A small-molecule ligand and the protein it binds are described below.
Small molecule (SMILES): NCC(=O)O

Sequence of chain 1.A:
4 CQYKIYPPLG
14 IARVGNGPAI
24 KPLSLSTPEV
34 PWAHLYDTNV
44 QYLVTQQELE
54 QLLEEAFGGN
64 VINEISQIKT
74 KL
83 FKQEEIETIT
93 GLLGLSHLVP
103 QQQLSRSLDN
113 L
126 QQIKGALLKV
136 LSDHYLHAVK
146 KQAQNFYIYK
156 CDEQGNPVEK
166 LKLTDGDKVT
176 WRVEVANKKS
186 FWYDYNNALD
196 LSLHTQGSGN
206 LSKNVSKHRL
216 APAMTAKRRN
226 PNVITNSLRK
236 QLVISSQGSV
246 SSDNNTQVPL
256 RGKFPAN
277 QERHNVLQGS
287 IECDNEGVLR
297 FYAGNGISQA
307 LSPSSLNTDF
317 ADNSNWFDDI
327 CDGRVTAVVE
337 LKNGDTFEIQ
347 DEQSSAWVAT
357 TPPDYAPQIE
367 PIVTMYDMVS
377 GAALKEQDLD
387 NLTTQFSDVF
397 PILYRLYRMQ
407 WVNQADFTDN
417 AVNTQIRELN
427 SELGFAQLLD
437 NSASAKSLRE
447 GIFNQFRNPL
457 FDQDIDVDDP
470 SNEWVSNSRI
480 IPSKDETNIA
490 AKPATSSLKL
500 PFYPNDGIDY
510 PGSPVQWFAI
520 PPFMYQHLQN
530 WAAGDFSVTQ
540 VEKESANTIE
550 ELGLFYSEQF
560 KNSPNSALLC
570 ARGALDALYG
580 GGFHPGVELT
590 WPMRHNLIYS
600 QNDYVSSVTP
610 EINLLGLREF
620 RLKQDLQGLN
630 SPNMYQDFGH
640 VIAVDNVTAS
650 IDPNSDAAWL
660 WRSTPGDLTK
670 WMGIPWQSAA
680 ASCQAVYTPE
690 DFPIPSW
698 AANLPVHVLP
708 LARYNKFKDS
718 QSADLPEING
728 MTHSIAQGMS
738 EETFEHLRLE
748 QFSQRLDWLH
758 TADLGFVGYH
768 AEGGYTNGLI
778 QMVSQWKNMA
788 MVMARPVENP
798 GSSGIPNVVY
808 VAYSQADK

Binding-site contacts:
Ligand atom CA contacts residue PHE316 of chain 1.B at 4.3 Å (hydrophobic).
Ligand atom CA contacts residue TRP696 of chain 1.B at 3.8 Å (hydrophobic).
Ligand atom OXT contacts residue TRP696 of chain 1.B at 3.6 Å.
Ligand atom N contacts residue ALA678 of chain 1.B at 3.6 Å (h-bond).
Ligand atom C contacts residue TRQ697 of chain 1.B at 4.3 Å.
Ligand atom OXT contacts residue HIS583 of chain 1.B at 3.0 Å (h-bond).
Ligand atom CA contacts residue TRQ697 of chain 1.B at 3.2 Å.
Ligand atom OXT contacts residue TRQ697 of chain 1.B at 4.4 Å.
Ligand atom C contacts residue HIS767 of chain 1.A at 3.7 Å.
Ligand atom N contacts residue TRQ697 of chain 1.B at 3.3 Å (h-bond).
Ligand atom C contacts residue SER681 of chain 1.B at 3.6 Å.
Ligand atom OXT contacts residue PHE316 of chain 1.B at 3.9 Å.
Ligand atom N contacts residue SER681 of chain 1.B at 3.6 Å.
Ligand atom N contacts residue PHE316 of chain 1.B at 3.6 Å.
Ligand atom OXT contacts residue HIS767 of chain 1.A at 3.9 Å.
Ligand atom C contacts residue TYR766 of chain 1.A at 3.5 Å (hydrophobic).
Ligand atom N contacts residue HIS583 of chain 1.B at 3.9 Å.
Ligand atom O contacts residue HIS767 of chain 1.A at 2.8 Å (h-bond).
Ligand atom CA contacts residue SER681 of chain 1.B at 3.5 Å.
Ligand atom CA contacts residue HIS583 of chain 1.B at 3.7 Å.
Ligand atom C contacts residue PHE316 of chain 1.B at 3.8 Å (hydrophobic).
Ligand atom N contacts residue CYS682 of chain 1.B at 4.1 Å.
Ligand atom O contacts residue SER681 of chain 1.B at 2.7 Å (h-bond).
Ligand atom O contacts residue PHE316 of chain 1.B at 3.9 Å.
Ligand atom C contacts residue HIS583 of chain 1.B at 3.9 Å.
Ligand atom O contacts residue TYR766 of chain 1.A at 3.5 Å (h-bond).
Ligand atom CA contacts residue CYS682 of chain 1.B at 4.4 Å (hydrophobic).
Ligand atom C contacts residue TRP696 of chain 1.B at 3.9 Å (hydrophobic).
Ligand atom O contacts residue TRP696 of chain 1.B at 4.2 Å.
Ligand atom OXT contacts residue TYR766 of chain 1.A at 2.7 Å (h-bond).

Sequence of chain 1.B:
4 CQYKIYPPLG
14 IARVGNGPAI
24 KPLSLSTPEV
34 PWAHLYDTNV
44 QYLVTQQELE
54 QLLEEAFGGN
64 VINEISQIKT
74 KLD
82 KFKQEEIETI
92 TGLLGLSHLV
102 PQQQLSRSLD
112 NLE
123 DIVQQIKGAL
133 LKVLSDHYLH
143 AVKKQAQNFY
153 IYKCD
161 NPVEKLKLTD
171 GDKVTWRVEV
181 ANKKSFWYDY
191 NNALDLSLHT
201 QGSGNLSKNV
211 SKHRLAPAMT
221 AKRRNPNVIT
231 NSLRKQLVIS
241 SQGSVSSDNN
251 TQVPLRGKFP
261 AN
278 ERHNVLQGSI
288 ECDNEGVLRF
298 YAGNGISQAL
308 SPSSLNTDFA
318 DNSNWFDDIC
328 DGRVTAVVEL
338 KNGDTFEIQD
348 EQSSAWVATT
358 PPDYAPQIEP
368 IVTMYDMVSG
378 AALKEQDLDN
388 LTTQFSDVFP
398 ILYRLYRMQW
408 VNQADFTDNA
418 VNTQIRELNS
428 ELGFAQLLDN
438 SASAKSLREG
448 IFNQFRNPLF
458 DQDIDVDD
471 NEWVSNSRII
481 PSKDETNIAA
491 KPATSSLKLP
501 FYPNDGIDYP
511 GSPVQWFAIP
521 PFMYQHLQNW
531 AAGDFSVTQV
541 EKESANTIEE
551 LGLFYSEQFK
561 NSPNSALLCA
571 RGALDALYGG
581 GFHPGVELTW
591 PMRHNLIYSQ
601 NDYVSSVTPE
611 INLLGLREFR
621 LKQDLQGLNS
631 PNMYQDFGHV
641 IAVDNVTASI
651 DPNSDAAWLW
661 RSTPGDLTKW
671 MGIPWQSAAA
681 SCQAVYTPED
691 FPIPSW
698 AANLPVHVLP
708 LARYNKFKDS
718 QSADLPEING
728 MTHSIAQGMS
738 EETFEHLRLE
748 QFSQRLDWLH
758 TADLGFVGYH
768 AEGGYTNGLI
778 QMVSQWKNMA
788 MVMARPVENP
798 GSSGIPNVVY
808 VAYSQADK